Sequence of chain 1.F:
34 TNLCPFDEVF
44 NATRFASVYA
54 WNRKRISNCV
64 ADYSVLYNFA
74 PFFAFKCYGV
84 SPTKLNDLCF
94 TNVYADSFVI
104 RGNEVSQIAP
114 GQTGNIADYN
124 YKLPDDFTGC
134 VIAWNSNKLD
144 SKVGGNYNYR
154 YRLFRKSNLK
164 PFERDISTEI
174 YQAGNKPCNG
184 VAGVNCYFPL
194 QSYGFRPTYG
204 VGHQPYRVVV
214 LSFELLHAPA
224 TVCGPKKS

The protein below binds the small molecule below.
Small molecule (SMILES): CC(=O)N[C@H]1[C@H](O[C@H]2[C@H](O)[C@@H](NC(C)=O)CO[C@@H]2CO)O[C@H](CO)[C@@H](O)[C@@H]1O

Binding-site contacts:
Ligand atom N2 contacts residue ASN44 of chain 1.F at 2.9 Å (h-bond).
Ligand atom C2 contacts residue ASN44 of chain 1.F at 2.4 Å.
Ligand atom C3 contacts residue ASN44 of chain 1.F at 3.8 Å.
Ligand atom O5 contacts residue ASN44 of chain 1.F at 2.4 Å (h-bond).
Ligand atom C4 contacts residue ASN44 of chain 1.F at 4.2 Å.
Ligand atom C7 contacts residue ASN44 of chain 1.F at 3.6 Å.
Ligand atom C8 contacts residue ASN71 of chain 1.F at 3.3 Å.
Ligand atom C1 contacts residue ASN44 of chain 1.F at 1.4 Å.
Ligand atom C5 contacts residue ASN44 of chain 1.F at 3.7 Å.
Ligand atom O7 contacts residue ASN44 of chain 1.F at 3.9 Å.